Binding-site contacts:
Ligand atom C6 contacts residue ASN272 of chain 38.A at 3.5 Å.
Ligand atom O1A contacts residue LYS68 of chain 38.A at 3.2 Å (salt-bridge).
Ligand atom N5 contacts residue ASN272 of chain 38.A at 3.1 Å (h-bond).
Ligand atom C4 contacts residue ASN272 of chain 38.A at 4.0 Å.
Ligand atom O1B contacts residue THR276 of chain 38.A at 2.8 Å (h-bond).
Ligand atom C11 contacts residue PHE65 of chain 38.A at 3.7 Å (hydrophobic).
Ligand atom O10 contacts residue PHE75 of chain 38.B at 3.5 Å.
Ligand atom C5 contacts residue ASN272 of chain 38.A at 3.9 Å.
Ligand atom C1 contacts residue LYS68 of chain 38.A at 3.8 Å.
Ligand atom C10 contacts residue ASN272 of chain 38.A at 3.7 Å.
Ligand atom C7 contacts residue GLN278 of chain 38.A at 3.8 Å.
Ligand atom C11 contacts residue HIS138 of chain 38.E at 3.4 Å.
Ligand atom C9 contacts residue LEU67 of chain 38.A at 3.9 Å (hydrophobic).
Ligand atom C11 contacts residue GLN278 of chain 38.A at 3.4 Å.
Ligand atom O9 contacts residue LYS68 of chain 38.A at 2.8 Å (salt-bridge).
Ligand atom C11 contacts residue PHE75 of chain 38.B at 3.5 Å (hydrophobic).
Ligand atom O1B contacts residue ASN272 of chain 38.A at 3.7 Å.
Ligand atom C11 contacts residue ASN272 of chain 38.A at 3.4 Å.
Ligand atom O1B contacts residue LYS68 of chain 38.A at 3.7 Å.
Ligand atom C8 contacts residue GLN278 of chain 38.A at 3.7 Å.
Ligand atom C1 contacts residue SER274 of chain 38.A at 3.4 Å.
Ligand atom C10 contacts residue PHE75 of chain 38.B at 3.9 Å (hydrophobic).
Ligand atom C10 contacts residue GLN278 of chain 38.A at 4.0 Å.
Ligand atom O1A contacts residue SER274 of chain 38.A at 2.3 Å (h-bond).
Ligand atom C9 contacts residue GLN278 of chain 38.A at 3.2 Å.
Ligand atom O1A contacts residue THR276 of chain 38.A at 3.4 Å (h-bond).
Ligand atom C9 contacts residue LYS68 of chain 38.A at 3.8 Å.
Ligand atom O1B contacts residue SER274 of chain 38.A at 3.9 Å.
Ligand atom C10 contacts residue LEU62 of chain 38.A at 3.9 Å (hydrophobic).
Ligand atom C1 contacts residue THR276 of chain 38.A at 3.5 Å.
Ligand atom C11 contacts residue THR276 of chain 38.A at 3.7 Å.
Ligand atom O9 contacts residue LEU67 of chain 38.A at 3.2 Å.
Ligand atom C11 contacts residue LEU62 of chain 38.A at 4.0 Å (hydrophobic).
Ligand atom O8 contacts residue GLN278 of chain 38.A at 3.5 Å (h-bond).
Ligand atom O10 contacts residue LEU62 of chain 38.A at 3.6 Å.
Ligand atom O8 contacts residue LYS68 of chain 38.A at 3.9 Å.
Ligand atom O8 contacts residue THR276 of chain 38.A at 3.2 Å.
Ligand atom C11 contacts residue PHE270 of chain 38.A at 3.8 Å (hydrophobic).
Ligand atom N5 contacts residue GLN278 of chain 38.A at 3.7 Å.
Ligand atom O8 contacts residue ASN272 of chain 38.A at 3.5 Å (h-bond).

Sequence of chain 38.A:
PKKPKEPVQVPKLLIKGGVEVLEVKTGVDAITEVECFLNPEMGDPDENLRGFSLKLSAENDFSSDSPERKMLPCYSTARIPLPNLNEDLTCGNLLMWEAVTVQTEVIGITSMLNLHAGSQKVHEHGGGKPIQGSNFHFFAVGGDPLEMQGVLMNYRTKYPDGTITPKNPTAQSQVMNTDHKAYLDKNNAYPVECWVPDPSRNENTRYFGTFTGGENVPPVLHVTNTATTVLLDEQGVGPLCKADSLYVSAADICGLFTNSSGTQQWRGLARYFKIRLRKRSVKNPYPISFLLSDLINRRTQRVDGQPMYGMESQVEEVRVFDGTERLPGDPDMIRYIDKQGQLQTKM

Sequence of chain 38.E:
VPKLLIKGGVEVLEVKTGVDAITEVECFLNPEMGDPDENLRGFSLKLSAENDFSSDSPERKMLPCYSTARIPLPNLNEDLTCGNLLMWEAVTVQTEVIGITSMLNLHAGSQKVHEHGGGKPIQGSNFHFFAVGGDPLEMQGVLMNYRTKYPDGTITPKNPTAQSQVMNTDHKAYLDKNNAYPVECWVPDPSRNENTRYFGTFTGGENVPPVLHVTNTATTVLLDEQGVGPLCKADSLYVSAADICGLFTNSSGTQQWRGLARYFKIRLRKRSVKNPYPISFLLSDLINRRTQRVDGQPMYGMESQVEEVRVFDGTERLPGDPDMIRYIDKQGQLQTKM

Sequence of chain 38.B:
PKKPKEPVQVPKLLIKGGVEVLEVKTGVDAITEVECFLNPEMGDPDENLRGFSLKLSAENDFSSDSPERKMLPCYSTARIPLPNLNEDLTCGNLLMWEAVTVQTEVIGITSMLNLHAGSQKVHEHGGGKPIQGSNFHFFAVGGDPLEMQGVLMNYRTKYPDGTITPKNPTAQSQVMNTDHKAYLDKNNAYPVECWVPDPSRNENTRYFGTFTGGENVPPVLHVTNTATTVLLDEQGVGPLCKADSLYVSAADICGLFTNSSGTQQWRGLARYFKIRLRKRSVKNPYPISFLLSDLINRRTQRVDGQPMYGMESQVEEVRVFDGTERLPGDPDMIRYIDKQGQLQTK

This small molecule binds to this protein.
Small molecule (SMILES): CC(=O)N[C@H]1[C@H]([C@H](O)[C@H](O)CO)O[C@@](O[C@H](CO)[C@@H](O)[C@@H]2O[C@@H](C(=O)O)C[C@H](O)[C@H]2NC(C)=O)(C(=O)O)C[C@@H]1O